Binding-site contacts:
Ligand atom C7 contacts residue ASN121 of chain 1.A at 3.7 Å.
Ligand atom C1 contacts residue ASN121 of chain 1.A at 1.4 Å.
Ligand atom C4 contacts residue ASN121 of chain 1.A at 4.2 Å.
Ligand atom C1 contacts residue ARG132 of chain 1.A at 4.3 Å.
Ligand atom C3 contacts residue ASN121 of chain 1.A at 3.8 Å.
Ligand atom C2 contacts residue ASN121 of chain 1.A at 2.5 Å.
Ligand atom C8 contacts residue ASN121 of chain 1.A at 4.0 Å.
Ligand atom C8 contacts residue ARG132 of chain 1.A at 3.5 Å.
Ligand atom C7 contacts residue THR96 of chain 1.A at 4.1 Å.
Ligand atom N2 contacts residue ASN121 of chain 1.A at 2.9 Å (h-bond).
Ligand atom O7 contacts residue THR96 of chain 1.A at 3.0 Å (h-bond).
Ligand atom O5 contacts residue ASN121 of chain 1.A at 2.4 Å (h-bond).
Ligand atom C5 contacts residue ASN121 of chain 1.A at 3.7 Å.

A protein and the small-molecule ligand that binds it are described below.
Small molecule (SMILES): CC(=O)N[C@H]1[C@H](O[C@H]2[C@H](O)[C@@H](NC(C)=O)CO[C@@H]2CO)O[C@H](CO)[C@@H](O)[C@@H]1O

Sequence of chain 1.A:
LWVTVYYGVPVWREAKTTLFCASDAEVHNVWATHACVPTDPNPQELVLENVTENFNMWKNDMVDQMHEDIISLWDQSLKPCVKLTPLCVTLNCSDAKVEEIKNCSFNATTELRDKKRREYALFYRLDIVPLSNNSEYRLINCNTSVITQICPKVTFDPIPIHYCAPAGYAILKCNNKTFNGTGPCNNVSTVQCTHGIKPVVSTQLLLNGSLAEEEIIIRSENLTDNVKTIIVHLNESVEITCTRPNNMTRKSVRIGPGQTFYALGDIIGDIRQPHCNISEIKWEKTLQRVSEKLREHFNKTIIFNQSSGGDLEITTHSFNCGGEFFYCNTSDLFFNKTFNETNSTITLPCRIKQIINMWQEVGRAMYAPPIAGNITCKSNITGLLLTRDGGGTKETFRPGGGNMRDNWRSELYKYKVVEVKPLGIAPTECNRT